Sequence of chain 1.C:
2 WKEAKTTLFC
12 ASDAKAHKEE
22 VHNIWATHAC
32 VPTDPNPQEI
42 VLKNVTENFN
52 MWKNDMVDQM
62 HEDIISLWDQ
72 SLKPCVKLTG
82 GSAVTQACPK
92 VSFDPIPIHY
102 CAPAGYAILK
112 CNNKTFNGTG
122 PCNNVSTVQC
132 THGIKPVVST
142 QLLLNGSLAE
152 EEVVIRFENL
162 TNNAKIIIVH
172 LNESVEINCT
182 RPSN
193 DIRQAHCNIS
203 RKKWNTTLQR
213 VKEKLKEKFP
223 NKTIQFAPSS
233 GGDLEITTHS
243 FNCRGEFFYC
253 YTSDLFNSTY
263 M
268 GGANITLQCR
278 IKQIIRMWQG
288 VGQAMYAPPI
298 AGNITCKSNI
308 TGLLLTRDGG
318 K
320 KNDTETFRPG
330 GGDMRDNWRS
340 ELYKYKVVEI

Binding-site contacts:
Ligand atom O3 contacts residue LYS115 of chain 1.C at 3.5 Å (salt-bridge).
Ligand atom O6 contacts residue GLU40 of chain 1.C at 4.5 Å.
Ligand atom O7 contacts residue ASN125 of chain 1.C at 3.5 Å (h-bond).
Ligand atom C4 contacts residue LYS115 of chain 1.C at 3.7 Å.
Ligand atom C3 contacts residue LYS115 of chain 1.C at 3.9 Å.
Ligand atom C5 contacts residue ASN125 of chain 1.C at 3.7 Å.
Ligand atom C8 contacts residue ASN125 of chain 1.C at 4.5 Å.
Ligand atom C7 contacts residue ASN125 of chain 1.C at 3.4 Å.
Ligand atom O6 contacts residue VAL42 of chain 1.C at 3.7 Å.
Ligand atom N2 contacts residue ASN125 of chain 1.C at 2.9 Å (h-bond).
Ligand atom C3 contacts residue ASN125 of chain 1.C at 3.8 Å.
Ligand atom O5 contacts residue ASN113 of chain 1.C at 3.8 Å.
Ligand atom O6 contacts residue ASN125 of chain 1.C at 3.6 Å.
Ligand atom C6 contacts residue ASN125 of chain 1.C at 4.3 Å.
Ligand atom O6 contacts residue SER127 of chain 1.C at 3.5 Å (h-bond).
Ligand atom C2 contacts residue LYS115 of chain 1.C at 3.8 Å.
Ligand atom O5 contacts residue ASN125 of chain 1.C at 2.4 Å (h-bond).
Ligand atom C4 contacts residue ASN125 of chain 1.C at 4.2 Å.
Ligand atom C1 contacts residue ASN125 of chain 1.C at 1.4 Å.
Ligand atom C2 contacts residue ASN125 of chain 1.C at 2.4 Å.
Ligand atom O6 contacts residue ASN113 of chain 1.C at 3.6 Å (h-bond).

A protein and the small-molecule ligand that binds it are described below.
Small molecule (SMILES): CC(=O)N[C@@H]1[C@@H](O)[C@H](O)[C@@H](CO)O[C@H]1O